A protein and the small-molecule ligand that binds it are described below.
Small molecule (SMILES): CC(=O)N[C@@H]1[C@@H](O)[C@H](O)[C@@H](CO)O[C@H]1O

Sequence of chain 1.B:
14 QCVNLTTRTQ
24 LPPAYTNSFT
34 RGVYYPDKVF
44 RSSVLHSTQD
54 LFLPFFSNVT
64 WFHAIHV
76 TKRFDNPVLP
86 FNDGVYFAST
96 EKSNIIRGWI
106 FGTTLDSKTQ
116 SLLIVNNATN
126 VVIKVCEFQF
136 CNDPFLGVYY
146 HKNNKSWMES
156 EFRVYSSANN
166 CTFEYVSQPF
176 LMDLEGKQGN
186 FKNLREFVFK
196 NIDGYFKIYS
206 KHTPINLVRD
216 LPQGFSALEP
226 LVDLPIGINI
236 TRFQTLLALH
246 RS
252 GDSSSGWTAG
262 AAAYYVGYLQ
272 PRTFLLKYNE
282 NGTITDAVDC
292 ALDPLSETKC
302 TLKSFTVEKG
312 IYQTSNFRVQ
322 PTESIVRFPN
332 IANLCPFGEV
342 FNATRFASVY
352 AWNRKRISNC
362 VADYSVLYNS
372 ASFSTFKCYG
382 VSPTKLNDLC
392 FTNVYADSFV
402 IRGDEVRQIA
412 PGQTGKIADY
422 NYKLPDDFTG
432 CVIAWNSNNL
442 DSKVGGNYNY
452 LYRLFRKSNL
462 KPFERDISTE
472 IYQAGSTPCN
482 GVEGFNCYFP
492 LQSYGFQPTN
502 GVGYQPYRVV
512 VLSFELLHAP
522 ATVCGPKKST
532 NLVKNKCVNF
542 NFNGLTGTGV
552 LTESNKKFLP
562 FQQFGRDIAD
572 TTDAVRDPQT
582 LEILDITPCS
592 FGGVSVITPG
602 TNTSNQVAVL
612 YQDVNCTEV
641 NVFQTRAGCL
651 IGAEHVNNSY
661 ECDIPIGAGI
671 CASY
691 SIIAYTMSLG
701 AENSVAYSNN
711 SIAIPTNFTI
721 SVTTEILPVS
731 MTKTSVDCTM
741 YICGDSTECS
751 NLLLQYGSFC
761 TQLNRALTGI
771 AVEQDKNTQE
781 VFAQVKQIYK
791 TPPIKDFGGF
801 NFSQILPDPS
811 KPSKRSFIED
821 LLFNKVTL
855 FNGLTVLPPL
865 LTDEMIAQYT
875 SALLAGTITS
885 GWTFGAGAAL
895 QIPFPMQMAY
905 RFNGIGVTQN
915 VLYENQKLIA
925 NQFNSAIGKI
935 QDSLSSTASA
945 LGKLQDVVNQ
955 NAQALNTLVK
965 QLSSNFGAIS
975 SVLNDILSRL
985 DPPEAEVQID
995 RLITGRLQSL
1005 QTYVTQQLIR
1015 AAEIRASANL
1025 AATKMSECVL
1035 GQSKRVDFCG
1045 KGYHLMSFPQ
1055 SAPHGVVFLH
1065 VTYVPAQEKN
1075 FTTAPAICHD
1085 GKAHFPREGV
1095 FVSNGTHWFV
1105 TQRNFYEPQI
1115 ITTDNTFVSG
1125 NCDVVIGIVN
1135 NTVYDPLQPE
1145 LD

Binding-site contacts:
Ligand atom C1 contacts residue ASN234 of chain 1.B at 1.4 Å.
Ligand atom C8 contacts residue ASN234 of chain 1.B at 4.3 Å.
Ligand atom O5 contacts residue ASN234 of chain 1.B at 2.3 Å (h-bond).
Ligand atom C3 contacts residue ASN234 of chain 1.B at 3.8 Å.
Ligand atom C7 contacts residue ILE233 of chain 1.B at 4.5 Å (hydrophobic).
Ligand atom O7 contacts residue ASN234 of chain 1.B at 3.8 Å.
Ligand atom C5 contacts residue ASN234 of chain 1.B at 3.6 Å.
Ligand atom N2 contacts residue ASN234 of chain 1.B at 3.0 Å (h-bond).
Ligand atom C8 contacts residue ILE233 of chain 1.B at 3.7 Å (hydrophobic).
Ligand atom C7 contacts residue ASN234 of chain 1.B at 3.6 Å.
Ligand atom C4 contacts residue ASN234 of chain 1.B at 4.2 Å.
Ligand atom C8 contacts residue GLY232 of chain 1.B at 3.4 Å.
Ligand atom C2 contacts residue ASN234 of chain 1.B at 2.5 Å.